Sequence of chain 1.A:
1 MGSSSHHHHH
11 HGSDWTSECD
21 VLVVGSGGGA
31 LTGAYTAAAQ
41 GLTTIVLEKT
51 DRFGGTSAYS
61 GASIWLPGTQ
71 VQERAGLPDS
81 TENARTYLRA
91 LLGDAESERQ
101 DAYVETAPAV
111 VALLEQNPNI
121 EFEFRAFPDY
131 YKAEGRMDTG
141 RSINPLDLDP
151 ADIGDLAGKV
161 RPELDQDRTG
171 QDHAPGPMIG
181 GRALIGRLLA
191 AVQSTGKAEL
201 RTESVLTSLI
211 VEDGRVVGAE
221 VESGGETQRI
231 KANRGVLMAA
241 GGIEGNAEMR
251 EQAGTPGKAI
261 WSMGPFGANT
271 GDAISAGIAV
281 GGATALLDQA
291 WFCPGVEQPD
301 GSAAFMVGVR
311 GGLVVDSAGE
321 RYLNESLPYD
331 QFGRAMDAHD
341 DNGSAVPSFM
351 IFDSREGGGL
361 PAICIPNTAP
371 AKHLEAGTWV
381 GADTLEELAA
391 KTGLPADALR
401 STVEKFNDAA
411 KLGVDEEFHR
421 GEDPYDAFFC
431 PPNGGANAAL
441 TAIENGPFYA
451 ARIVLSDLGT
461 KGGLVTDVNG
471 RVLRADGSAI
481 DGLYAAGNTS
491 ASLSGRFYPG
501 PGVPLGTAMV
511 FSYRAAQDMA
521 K

The protein below binds the small molecule below.
Small molecule (SMILES): C[C@]12CCC(=O)C=C1CC[C@@H]1[C@@H]2CC[C@]2(C)C(=O)CC[C@@H]12

Binding-site contacts:
Ligand atom C6 contacts residue FAD1 of chain 1.B at 3.7 Å.
Ligand atom C3 contacts residue TYR498 of chain 1.A at 3.4 Å (hydrophobic).
Ligand atom C8 contacts residue PHE127 of chain 1.A at 4.0 Å (hydrophobic).
Ligand atom C2 contacts residue TYR498 of chain 1.A at 3.3 Å (hydrophobic).
Ligand atom C3 contacts residue TYR329 of chain 1.A at 3.2 Å (hydrophobic).
Ligand atom C7 contacts residue SER63 of chain 1.A at 3.9 Å.
Ligand atom C6 contacts residue PHE127 of chain 1.A at 3.8 Å (hydrophobic).
Ligand atom C4 contacts residue TYR130 of chain 1.A at 3.9 Å (hydrophobic).
Ligand atom O1 contacts residue TYR498 of chain 1.A at 2.7 Å (h-bond).
Ligand atom C3 contacts residue TYR130 of chain 1.A at 4.0 Å (hydrophobic).
Ligand atom C19 contacts residue PHE127 of chain 1.A at 3.6 Å (hydrophobic).
Ligand atom C11 contacts residue FAD1 of chain 1.B at 3.8 Å.
Ligand atom C1 contacts residue FAD1 of chain 1.B at 2.9 Å.
Ligand atom C12 contacts residue ILE365 of chain 1.A at 3.9 Å (hydrophobic).
Ligand atom C2 contacts residue TYR329 of chain 1.A at 2.9 Å (hydrophobic).
Ligand atom C3 contacts residue FAD1 of chain 1.B at 2.8 Å.
Ligand atom C6 contacts residue PRO501 of chain 1.A at 3.9 Å (hydrophobic).
Ligand atom C3 contacts residue PRO501 of chain 1.A at 4.0 Å (hydrophobic).
Ligand atom C4 contacts residue SER63 of chain 1.A at 3.8 Å.
Ligand atom C5 contacts residue TYR130 of chain 1.A at 4.0 Å (hydrophobic).
Ligand atom C3 contacts residue GLY502 of chain 1.A at 3.7 Å.
Ligand atom O1 contacts residue GLY502 of chain 1.A at 2.9 Å (h-bond).
Ligand atom C4 contacts residue TYR329 of chain 1.A at 4.0 Å (hydrophobic).
Ligand atom C4 contacts residue PRO501 of chain 1.A at 3.7 Å (hydrophobic).
Ligand atom C10 contacts residue FAD1 of chain 1.B at 3.5 Å.
Ligand atom C2 contacts residue FAD1 of chain 1.B at 3.1 Å.
Ligand atom C9 contacts residue FAD1 of chain 1.B at 3.6 Å.
Ligand atom O1 contacts residue PRO501 of chain 1.A at 3.7 Å.
Ligand atom O1 contacts residue FAD1 of chain 1.B at 2.9 Å (h-bond).
Ligand atom C4 contacts residue GLY502 of chain 1.A at 3.7 Å.
Ligand atom C5 contacts residue FAD1 of chain 1.B at 2.9 Å.
Ligand atom O1 contacts residue TYR329 of chain 1.A at 3.4 Å (h-bond).
Ligand atom C7 contacts residue FAD1 of chain 1.B at 3.8 Å.
Ligand atom C19 contacts residue TYR130 of chain 1.A at 3.8 Å (hydrophobic).
Ligand atom C11 contacts residue PHE305 of chain 1.A at 4.0 Å (hydrophobic).
Ligand atom C1 contacts residue TYR329 of chain 1.A at 3.8 Å (hydrophobic).
Ligand atom C7 contacts residue PHE127 of chain 1.A at 4.0 Å (hydrophobic).
Ligand atom C6 contacts residue SER63 of chain 1.A at 3.7 Å.
Ligand atom C19 contacts residue TYR329 of chain 1.A at 3.7 Å (hydrophobic).
Ligand atom C4 contacts residue FAD1 of chain 1.B at 2.6 Å.